A protein and the small-molecule ligand that binds it are described below.
Small molecule (SMILES): CC(=O)N[C@@H]1[C@@H](O)[C@H](O)[C@@H](CO)O[C@H]1O

Sequence of chain 1.D:
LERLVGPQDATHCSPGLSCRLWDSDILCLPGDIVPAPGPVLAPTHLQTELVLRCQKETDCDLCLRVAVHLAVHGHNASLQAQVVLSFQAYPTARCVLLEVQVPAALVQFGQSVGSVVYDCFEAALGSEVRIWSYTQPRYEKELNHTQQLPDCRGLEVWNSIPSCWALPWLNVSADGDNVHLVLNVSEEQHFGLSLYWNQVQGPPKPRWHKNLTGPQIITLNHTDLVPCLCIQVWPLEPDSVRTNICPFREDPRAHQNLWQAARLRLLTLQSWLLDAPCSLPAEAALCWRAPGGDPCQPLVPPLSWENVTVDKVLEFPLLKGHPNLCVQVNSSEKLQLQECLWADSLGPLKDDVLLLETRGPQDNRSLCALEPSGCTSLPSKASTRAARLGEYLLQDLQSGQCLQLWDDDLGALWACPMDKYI

Binding-site contacts:
Ligand atom N2 contacts residue ASN193 of chain 1.D at 2.9 Å (h-bond).
Ligand atom C5 contacts residue ASN193 of chain 1.D at 3.7 Å.
Ligand atom C8 contacts residue VAL194 of chain 1.D at 3.9 Å (hydrophobic).
Ligand atom C2 contacts residue ASN193 of chain 1.D at 2.5 Å.
Ligand atom C8 contacts residue ASN193 of chain 1.D at 3.9 Å.
Ligand atom C8 contacts residue LEU192 of chain 1.D at 4.2 Å (hydrophobic).
Ligand atom C1 contacts residue ASN193 of chain 1.D at 1.4 Å.
Ligand atom O7 contacts residue ASN193 of chain 1.D at 3.6 Å (h-bond).
Ligand atom C7 contacts residue ASN193 of chain 1.D at 3.4 Å.
Ligand atom C4 contacts residue ASN193 of chain 1.D at 4.2 Å.
Ligand atom O5 contacts residue ASN193 of chain 1.D at 2.4 Å (h-bond).
Ligand atom C3 contacts residue ASN193 of chain 1.D at 3.8 Å.